Sequence of chain 2.A:
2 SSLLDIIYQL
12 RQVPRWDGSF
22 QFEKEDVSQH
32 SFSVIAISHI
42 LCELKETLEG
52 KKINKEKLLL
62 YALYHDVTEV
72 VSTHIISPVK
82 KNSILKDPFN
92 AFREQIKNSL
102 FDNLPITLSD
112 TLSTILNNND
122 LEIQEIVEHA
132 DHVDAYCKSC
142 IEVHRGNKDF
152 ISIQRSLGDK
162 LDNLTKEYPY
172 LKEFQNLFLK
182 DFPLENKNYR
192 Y

Binding-site contacts:
Ligand atom C29 contacts residue TRP17 of chain 2.A at 3.3 Å (hydrophobic).
Ligand atom C12 contacts residue TRP17 of chain 2.A at 3.9 Å (hydrophobic).
Ligand atom N10 contacts residue SER78 of chain 2.A at 4.0 Å.
Ligand atom O16 contacts residue LYS81 of chain 2.A at 3.9 Å.
Ligand atom O30 contacts residue TRP17 of chain 2.A at 2.9 Å (h-bond).
Ligand atom C09 contacts residue SER78 of chain 2.A at 3.5 Å.
Ligand atom N06 contacts residue ILE154 of chain 2.A at 3.7 Å.
Ligand atom O20 contacts residue ASP132 of chain 2.A at 4.0 Å.
Ligand atom N07 contacts residue ILE154 of chain 2.A at 3.8 Å.
Ligand atom O18 contacts residue ARG16 of chain 2.A at 2.9 Å (salt-bridge).
Ligand atom C03 contacts residue PRO79 of chain 2.A at 3.8 Å (hydrophobic).
Ligand atom C29 contacts residue ARG16 of chain 2.A at 3.5 Å.
Ligand atom O16 contacts residue SER78 of chain 2.A at 3.8 Å.
Ligand atom C13 contacts residue SER78 of chain 2.A at 3.9 Å.
Ligand atom C11 contacts residue ILE77 of chain 2.A at 3.9 Å (hydrophobic).
Ligand atom O16 contacts residue HIS75 of chain 2.A at 3.8 Å.
Ligand atom C12 contacts residue HIS75 of chain 2.A at 4.0 Å.
Ligand atom O18 contacts residue HIS75 of chain 2.A at 3.6 Å.
Ligand atom N08 contacts residue SER78 of chain 2.A at 3.9 Å.
Ligand atom O30 contacts residue HIS75 of chain 2.A at 2.7 Å (h-bond).
Ligand atom N02 contacts residue PRO79 of chain 2.A at 4.0 Å.
Ligand atom O14 contacts residue SER78 of chain 2.A at 2.8 Å (h-bond).
Ligand atom C04 contacts residue TRP17 of chain 2.A at 3.9 Å (hydrophobic).
Ligand atom C03 contacts residue TRP17 of chain 2.A at 3.5 Å (hydrophobic).
Ligand atom O30 contacts residue ILE77 of chain 2.A at 3.7 Å.
Ligand atom C13 contacts residue HIS75 of chain 2.A at 3.4 Å.
Ligand atom O14 contacts residue ILE77 of chain 2.A at 3.6 Å.
Ligand atom N06 contacts residue PRO79 of chain 2.A at 4.0 Å.
Ligand atom O30 contacts residue ARG16 of chain 2.A at 3.8 Å.
Ligand atom C05 contacts residue PRO79 of chain 2.A at 4.0 Å (hydrophobic).
Ligand atom C01 contacts residue ILE154 of chain 2.A at 4.0 Å (hydrophobic).
Ligand atom C11 contacts residue SER78 of chain 2.A at 3.9 Å.
Ligand atom C11 contacts residue TRP17 of chain 2.A at 3.9 Å (hydrophobic).
Ligand atom C09 contacts residue TRP17 of chain 2.A at 3.9 Å (hydrophobic).
Ligand atom O19 contacts residue LYS81 of chain 2.A at 3.0 Å (salt-bridge).
Ligand atom N10 contacts residue TRP17 of chain 2.A at 3.5 Å.
Ligand atom C05 contacts residue ILE154 of chain 2.A at 3.9 Å (hydrophobic).
Ligand atom O18 contacts residue MG1 of chain 2.C at 3.9 Å.
Ligand atom C29 contacts residue HIS75 of chain 2.A at 3.5 Å.
Ligand atom N02 contacts residue TRP17 of chain 2.A at 3.9 Å.

This small molecule binds to this protein.
Small molecule (SMILES): Nc1ncnc2c1ncn2[C@@H]1O[C@H](COP(=O)(O)O)[C@H]1CO